Sequence of chain 1.B:
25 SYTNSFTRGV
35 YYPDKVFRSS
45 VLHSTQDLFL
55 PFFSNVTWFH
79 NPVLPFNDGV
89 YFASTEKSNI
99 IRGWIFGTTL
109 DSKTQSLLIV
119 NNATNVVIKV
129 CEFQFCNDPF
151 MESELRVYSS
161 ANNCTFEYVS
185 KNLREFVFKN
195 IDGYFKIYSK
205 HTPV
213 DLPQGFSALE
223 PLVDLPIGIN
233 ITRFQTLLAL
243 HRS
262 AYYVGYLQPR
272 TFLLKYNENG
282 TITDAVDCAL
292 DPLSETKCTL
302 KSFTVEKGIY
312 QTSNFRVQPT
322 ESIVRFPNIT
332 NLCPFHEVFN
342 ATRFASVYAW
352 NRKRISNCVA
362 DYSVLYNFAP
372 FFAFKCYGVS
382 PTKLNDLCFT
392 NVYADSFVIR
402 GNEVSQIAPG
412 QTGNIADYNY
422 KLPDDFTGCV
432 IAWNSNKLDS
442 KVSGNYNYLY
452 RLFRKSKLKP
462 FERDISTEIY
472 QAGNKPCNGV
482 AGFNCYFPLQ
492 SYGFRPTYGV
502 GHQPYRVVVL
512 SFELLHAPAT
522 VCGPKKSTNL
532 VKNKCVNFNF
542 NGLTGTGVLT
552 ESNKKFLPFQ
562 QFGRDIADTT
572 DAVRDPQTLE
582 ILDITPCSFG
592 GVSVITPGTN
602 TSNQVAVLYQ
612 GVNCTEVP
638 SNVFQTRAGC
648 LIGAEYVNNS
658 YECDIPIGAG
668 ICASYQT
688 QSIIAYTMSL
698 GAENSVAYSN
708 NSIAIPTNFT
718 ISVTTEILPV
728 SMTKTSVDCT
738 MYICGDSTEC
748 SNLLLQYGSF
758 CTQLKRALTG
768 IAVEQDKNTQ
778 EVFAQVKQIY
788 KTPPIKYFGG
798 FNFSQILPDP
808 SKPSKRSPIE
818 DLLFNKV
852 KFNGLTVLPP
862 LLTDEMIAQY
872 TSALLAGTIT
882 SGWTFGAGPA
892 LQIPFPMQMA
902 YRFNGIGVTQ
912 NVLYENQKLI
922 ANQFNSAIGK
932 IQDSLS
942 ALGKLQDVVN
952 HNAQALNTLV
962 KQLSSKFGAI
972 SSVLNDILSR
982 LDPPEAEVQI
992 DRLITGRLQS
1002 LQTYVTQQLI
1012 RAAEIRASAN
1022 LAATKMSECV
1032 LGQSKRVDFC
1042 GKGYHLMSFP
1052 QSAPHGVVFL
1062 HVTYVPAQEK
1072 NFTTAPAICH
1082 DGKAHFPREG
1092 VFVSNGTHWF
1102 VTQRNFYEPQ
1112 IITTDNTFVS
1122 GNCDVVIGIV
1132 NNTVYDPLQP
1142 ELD

Binding-site contacts:
Ligand atom C4 contacts residue ASN341 of chain 1.B at 4.2 Å.
Ligand atom C8 contacts residue PHE369 of chain 1.B at 3.2 Å (hydrophobic).
Ligand atom C5 contacts residue ASN341 of chain 1.B at 3.6 Å.
Ligand atom C7 contacts residue ASN341 of chain 1.B at 3.8 Å.
Ligand atom O7 contacts residue HIS337 of chain 1.B at 4.4 Å.
Ligand atom C3 contacts residue ASN341 of chain 1.B at 3.8 Å.
Ligand atom O7 contacts residue ASN341 of chain 1.B at 4.3 Å.
Ligand atom C1 contacts residue ASN341 of chain 1.B at 1.4 Å.
Ligand atom C8 contacts residue HIS337 of chain 1.B at 4.1 Å.
Ligand atom N2 contacts residue ASN341 of chain 1.B at 2.9 Å (h-bond).
Ligand atom O5 contacts residue ASN341 of chain 1.B at 2.4 Å (h-bond).
Ligand atom C2 contacts residue ASN341 of chain 1.B at 2.4 Å.

A small-molecule ligand and the protein it binds are described below.
Small molecule (SMILES): CC(=O)N[C@H]1[C@H](O[C@H]2[C@H](O)[C@@H](NC(C)=O)CO[C@@H]2CO)O[C@H](CO)[C@@H](O)[C@@H]1O